The protein below binds the small molecule below.
Small molecule (SMILES): Nc1nc2c(ncn2[C@@H]2O[C@H](CO[P](=O)(O)O[P](=O)(O)NP(=O)(O)O)[C@@H](O)[C@H]2O)c(=O)[nH]1

Binding-site contacts:
Ligand atom O6 contacts residue VAL157 of chain 1.A at 3.2 Å (h-bond).
Ligand atom N1 contacts residue VAL157 of chain 1.A at 2.7 Å (h-bond).
Ligand atom O2' contacts residue GOL1 of chain 1.F at 3.2 Å (h-bond).
Ligand atom C2 contacts residue GOL1 of chain 1.F at 3.6 Å.
Ligand atom C2 contacts residue VAL157 of chain 1.A at 3.4 Å (hydrophobic).
Ligand atom O1G contacts residue MN1 of chain 1.E at 2.1 Å.
Ligand atom O1B contacts residue ASP216 of chain 1.A at 3.0 Å (salt-bridge).
Ligand atom N2 contacts residue VAL157 of chain 1.A at 3.2 Å (h-bond).
Ligand atom PA contacts residue MN1 of chain 1.D at 3.3 Å.
Ligand atom O1A contacts residue LYS71 of chain 1.A at 2.9 Å (salt-bridge).
Ligand atom O3A contacts residue LYS71 of chain 1.A at 3.5 Å (salt-bridge).
Ligand atom O1G contacts residue TYR53 of chain 1.A at 3.4 Å.
Ligand atom N3B contacts residue MN1 of chain 1.E at 3.5 Å.
Ligand atom O2A contacts residue ASN202 of chain 1.A at 3.1 Å (h-bond).
Ligand atom PG contacts residue MN1 of chain 1.D at 2.9 Å.
Ligand atom O2B contacts residue SER54 of chain 1.A at 2.8 Å (h-bond).
Ligand atom C3' contacts residue HIS201 of chain 1.A at 3.5 Å.
Ligand atom N3 contacts residue GOL1 of chain 1.F at 3.0 Å (h-bond).
Ligand atom O1G contacts residue ASP216 of chain 1.A at 3.1 Å (salt-bridge).
Ligand atom O2A contacts residue MN1 of chain 1.D at 2.0 Å.
Ligand atom O3' contacts residue HIS201 of chain 1.A at 2.7 Å (h-bond).
Ligand atom N2 contacts residue GOL1 of chain 1.F at 3.0 Å (h-bond).
Ligand atom PG contacts residue ASP216 of chain 1.A at 3.3 Å.
Ligand atom O6 contacts residue VAL69 of chain 1.A at 3.4 Å.
Ligand atom N3B contacts residue MN1 of chain 1.D at 2.6 Å.
Ligand atom O3G contacts residue ASP197 of chain 1.A at 3.4 Å (salt-bridge).
Ligand atom O1B contacts residue LYS71 of chain 1.A at 3.0 Å (salt-bridge).
Ligand atom O3A contacts residue SER54 of chain 1.A at 3.1 Å (h-bond).
Ligand atom O2G contacts residue LYS52 of chain 1.A at 2.8 Å (salt-bridge).
Ligand atom O2B contacts residue TYR53 of chain 1.A at 3.0 Å (h-bond).
Ligand atom O3G contacts residue ASP216 of chain 1.A at 3.0 Å (salt-bridge).
Ligand atom O3G contacts residue MN1 of chain 1.D at 2.2 Å.
Ligand atom PG contacts residue MN1 of chain 1.E at 3.2 Å.
Ligand atom O1B contacts residue MN1 of chain 1.E at 2.2 Å.
Ligand atom N3B contacts residue ASP216 of chain 1.A at 3.3 Å (salt-bridge).
Ligand atom PB contacts residue MN1 of chain 1.E at 3.3 Å.
Ligand atom O2A contacts residue ASP216 of chain 1.A at 3.0 Å (salt-bridge).
Ligand atom C5' contacts residue ARG50 of chain 1.A at 3.5 Å.
Ligand atom O3G contacts residue ASN202 of chain 1.A at 3.6 Å (h-bond).
Ligand atom O3G contacts residue LYS199 of chain 1.A at 2.7 Å (salt-bridge).

Sequence of chain 1.A:
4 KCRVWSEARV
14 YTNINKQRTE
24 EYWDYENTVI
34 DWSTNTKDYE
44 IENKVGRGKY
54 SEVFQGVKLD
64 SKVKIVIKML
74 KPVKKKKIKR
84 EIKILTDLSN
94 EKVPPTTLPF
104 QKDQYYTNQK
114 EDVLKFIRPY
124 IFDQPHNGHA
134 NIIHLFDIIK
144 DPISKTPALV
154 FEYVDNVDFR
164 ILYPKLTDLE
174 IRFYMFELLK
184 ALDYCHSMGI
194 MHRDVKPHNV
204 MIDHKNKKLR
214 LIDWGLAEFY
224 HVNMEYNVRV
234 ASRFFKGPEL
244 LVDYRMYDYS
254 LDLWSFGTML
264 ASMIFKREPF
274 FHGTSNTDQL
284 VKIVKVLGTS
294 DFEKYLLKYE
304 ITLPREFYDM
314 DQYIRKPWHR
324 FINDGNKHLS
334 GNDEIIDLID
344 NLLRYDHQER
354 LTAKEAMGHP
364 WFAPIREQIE